Binding-site contacts:
Ligand atom C3 contacts residue ASN659 of chain 1.B at 3.8 Å.
Ligand atom O6 contacts residue ASN659 of chain 1.B at 4.5 Å.
Ligand atom C1 contacts residue ASN659 of chain 1.B at 1.4 Å.
Ligand atom N2 contacts residue ASN659 of chain 1.B at 2.9 Å (h-bond).
Ligand atom O5 contacts residue ASN659 of chain 1.B at 2.4 Å (h-bond).
Ligand atom C5 contacts residue ASN659 of chain 1.B at 3.7 Å.
Ligand atom C2 contacts residue ASN659 of chain 1.B at 2.5 Å.
Ligand atom C4 contacts residue ASN659 of chain 1.B at 4.2 Å.
Ligand atom C8 contacts residue HIS657 of chain 1.B at 4.2 Å.
Ligand atom O7 contacts residue ASN659 of chain 1.B at 3.0 Å (h-bond).
Ligand atom C8 contacts residue ASN659 of chain 1.B at 4.3 Å.
Ligand atom C7 contacts residue ASN659 of chain 1.B at 3.1 Å.

Sequence of chain 1.B:
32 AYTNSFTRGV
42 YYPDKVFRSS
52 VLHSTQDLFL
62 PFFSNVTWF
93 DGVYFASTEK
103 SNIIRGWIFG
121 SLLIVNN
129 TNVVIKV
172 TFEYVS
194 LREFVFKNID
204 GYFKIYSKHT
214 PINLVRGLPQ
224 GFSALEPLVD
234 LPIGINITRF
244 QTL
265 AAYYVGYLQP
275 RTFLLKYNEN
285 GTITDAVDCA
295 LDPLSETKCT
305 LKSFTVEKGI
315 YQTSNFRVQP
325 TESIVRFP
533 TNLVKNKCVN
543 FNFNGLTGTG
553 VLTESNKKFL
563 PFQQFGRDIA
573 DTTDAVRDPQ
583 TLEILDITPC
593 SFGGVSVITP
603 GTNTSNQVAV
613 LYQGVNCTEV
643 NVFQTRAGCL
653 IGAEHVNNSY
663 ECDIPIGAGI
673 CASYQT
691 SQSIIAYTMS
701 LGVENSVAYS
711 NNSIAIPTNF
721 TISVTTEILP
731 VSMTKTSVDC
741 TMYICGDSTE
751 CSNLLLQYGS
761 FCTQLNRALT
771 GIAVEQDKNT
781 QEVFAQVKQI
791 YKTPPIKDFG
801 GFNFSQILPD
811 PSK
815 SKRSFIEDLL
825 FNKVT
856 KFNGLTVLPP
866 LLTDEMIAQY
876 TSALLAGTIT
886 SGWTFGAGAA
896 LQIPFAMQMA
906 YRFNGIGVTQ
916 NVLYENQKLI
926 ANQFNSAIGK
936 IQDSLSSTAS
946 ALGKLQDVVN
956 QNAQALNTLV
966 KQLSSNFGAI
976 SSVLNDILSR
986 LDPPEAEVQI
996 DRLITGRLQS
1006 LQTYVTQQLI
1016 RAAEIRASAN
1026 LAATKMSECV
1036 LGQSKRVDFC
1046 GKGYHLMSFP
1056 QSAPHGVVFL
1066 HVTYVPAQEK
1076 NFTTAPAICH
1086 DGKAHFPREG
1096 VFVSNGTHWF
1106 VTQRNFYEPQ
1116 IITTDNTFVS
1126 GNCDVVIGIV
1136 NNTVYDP

The protein below binds the small molecule below.
Small molecule (SMILES): CC(=O)N[C@@H]1[C@@H](O)[C@H](O)[C@@H](CO)O[C@H]1O